Binding-site contacts:
Ligand atom O2P contacts residue GLY278 of chain 6.A at 3.1 Å (h-bond).
Ligand atom N7 contacts residue MET305 of chain 6.A at 2.9 Å (h-bond).
Ligand atom C2 contacts residue EDO1 of chain 6.J at 3.5 Å.
Ligand atom C5 contacts residue MET305 of chain 6.A at 3.7 Å (hydrophobic).
Ligand atom N3 contacts residue CYS222 of chain 6.A at 3.7 Å.
Ligand atom N7 contacts residue GLY304 of chain 6.A at 3.6 Å.
Ligand atom C3' contacts residue ASP255 of chain 6.A at 3.4 Å.
Ligand atom O6 contacts residue GLY333 of chain 6.A at 3.7 Å.
Ligand atom N3 contacts residue EDO1 of chain 6.J at 3.2 Å (h-bond).
Ligand atom N1 contacts residue GLU332 of chain 6.A at 3.0 Å (salt-bridge).
Ligand atom O1P contacts residue SER220 of chain 6.A at 2.5 Å (h-bond).
Ligand atom C5' contacts residue TYR302 of chain 6.A at 3.5 Å (hydrophobic).
Ligand atom O3' contacts residue ALA70 of chain 6.A at 3.5 Å.
Ligand atom O6 contacts residue MET305 of chain 6.A at 3.2 Å (h-bond).
Ligand atom P contacts residue SER220 of chain 6.A at 3.5 Å.
Ligand atom C5 contacts residue ILE221 of chain 6.A at 3.5 Å (hydrophobic).
Ligand atom O3' contacts residue MET276 of chain 6.A at 3.7 Å.
Ligand atom O6 contacts residue GLY306 of chain 6.A at 2.6 Å (h-bond).
Ligand atom C5' contacts residue MET72 of chain 6.A at 3.4 Å (hydrophobic).
Ligand atom C2 contacts residue CYS222 of chain 6.A at 3.1 Å (hydrophobic).
Ligand atom C6 contacts residue GLY306 of chain 6.A at 3.6 Å.
Ligand atom N1 contacts residue 8KY1 of chain 6.E at 3.6 Å.
Ligand atom C3' contacts residue MET72 of chain 6.A at 3.5 Å (hydrophobic).
Ligand atom O1P contacts residue TYR302 of chain 6.A at 2.7 Å (h-bond).
Ligand atom C2' contacts residue ASP255 of chain 6.A at 3.5 Å.
Ligand atom O5' contacts residue GLY256 of chain 6.A at 3.7 Å.
Ligand atom O1P contacts residue SER279 of chain 6.A at 2.9 Å (h-bond).
Ligand atom C4 contacts residue ILE221 of chain 6.A at 3.7 Å (hydrophobic).
Ligand atom C8 contacts residue MET72 of chain 6.A at 3.5 Å (hydrophobic).
Ligand atom O5' contacts residue SER220 of chain 6.A at 3.7 Å.
Ligand atom O3P contacts residue SER220 of chain 6.A at 2.7 Å (h-bond).
Ligand atom O3' contacts residue ASP255 of chain 6.A at 2.2 Å (salt-bridge).
Ligand atom N3 contacts residue 8KY1 of chain 6.E at 3.6 Å.
Ligand atom O2' contacts residue ASP255 of chain 6.A at 2.2 Å (salt-bridge).
Ligand atom O6 contacts residue GLY304 of chain 6.A at 3.5 Å.
Ligand atom N7 contacts residue ILE221 of chain 6.A at 3.5 Å.
Ligand atom O3P contacts residue GLY219 of chain 6.A at 3.5 Å.
Ligand atom C2 contacts residue 8KY1 of chain 6.E at 3.5 Å.
Ligand atom O3P contacts residue GLY257 of chain 6.A at 3.0 Å (h-bond).
Ligand atom O5' contacts residue GLY219 of chain 6.A at 3.4 Å.

Sequence of chain 6.A:
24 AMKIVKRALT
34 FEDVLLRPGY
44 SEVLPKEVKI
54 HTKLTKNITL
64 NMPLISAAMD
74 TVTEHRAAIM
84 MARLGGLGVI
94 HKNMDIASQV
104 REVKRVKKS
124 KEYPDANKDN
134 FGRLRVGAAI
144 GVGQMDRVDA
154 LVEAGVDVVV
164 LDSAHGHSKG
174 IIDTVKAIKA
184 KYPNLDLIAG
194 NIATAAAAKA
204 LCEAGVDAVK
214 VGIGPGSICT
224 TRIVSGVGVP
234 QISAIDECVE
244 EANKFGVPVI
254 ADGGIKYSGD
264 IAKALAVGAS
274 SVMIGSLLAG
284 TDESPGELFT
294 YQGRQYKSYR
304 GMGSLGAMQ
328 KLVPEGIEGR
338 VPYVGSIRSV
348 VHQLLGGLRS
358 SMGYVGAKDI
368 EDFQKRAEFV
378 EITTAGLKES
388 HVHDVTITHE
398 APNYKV

The small molecule below binds the protein below.
Small molecule (SMILES): O=c1[nH]cnc2c1ncn2[C@@H]1O[C@H](COP(=O)(O)O)[C@@H](O)[C@H]1O